Binding-site contacts:
Ligand atom O6 contacts residue THR80 of chain 1.C at 4.0 Å.
Ligand atom C7 contacts residue ASN78 of chain 1.C at 4.1 Å.
Ligand atom O6 contacts residue SER20 of chain 1.C at 4.1 Å.
Ligand atom C8 contacts residue VAL22 of chain 1.C at 3.8 Å (hydrophobic).
Ligand atom O5 contacts residue ASN78 of chain 1.C at 3.1 Å (h-bond).
Ligand atom N2 contacts residue ASN78 of chain 1.C at 3.8 Å.
Ligand atom N2 contacts residue VAL22 of chain 1.C at 4.3 Å.
Ligand atom C2 contacts residue ASN78 of chain 1.C at 3.4 Å.
Ligand atom C7 contacts residue VAL22 of chain 1.C at 4.3 Å (hydrophobic).
Ligand atom O7 contacts residue ASN78 of chain 1.C at 4.1 Å.
Ligand atom C1 contacts residue ASN78 of chain 1.C at 2.6 Å.

Sequence of chain 1.C:
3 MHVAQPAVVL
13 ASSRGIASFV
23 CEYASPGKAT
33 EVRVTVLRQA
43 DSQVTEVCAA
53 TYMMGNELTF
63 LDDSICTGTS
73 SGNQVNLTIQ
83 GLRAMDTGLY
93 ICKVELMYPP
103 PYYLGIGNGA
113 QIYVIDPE

This protein binds this small molecule.
Small molecule (SMILES): CC(=O)N[C@@H]1[C@@H](O)[C@H](O)[C@@H](CO)O[C@H]1O